This protein binds this small molecule.
Small molecule (SMILES): COc1cccc2[nH]c(C(=O)N[C@@H](CC(C)C)C(=O)N[C@@H](C[C@@H]3CCNC3=O)[C@H](O)CO)cc12

Sequence of chain 1.B:
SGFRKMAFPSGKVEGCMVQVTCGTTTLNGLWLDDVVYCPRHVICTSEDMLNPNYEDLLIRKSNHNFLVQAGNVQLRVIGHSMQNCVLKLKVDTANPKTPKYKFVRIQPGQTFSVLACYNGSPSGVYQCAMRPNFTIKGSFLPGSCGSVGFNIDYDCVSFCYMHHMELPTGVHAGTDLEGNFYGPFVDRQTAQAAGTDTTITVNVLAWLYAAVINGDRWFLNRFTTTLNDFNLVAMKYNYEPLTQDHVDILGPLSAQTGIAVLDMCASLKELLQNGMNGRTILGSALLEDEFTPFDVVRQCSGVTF

Binding-site contacts:
Ligand atom O35 contacts residue SER144 of chain 1.B at 3.3 Å (h-bond).
Ligand atom C34 contacts residue CYS145 of chain 1.B at 1.8 Å (hydrophobic).
Ligand atom C19 contacts residue ARG188 of chain 1.B at 3.7 Å.
Ligand atom C12 contacts residue GLN189 of chain 1.B at 3.6 Å.
Ligand atom C5 contacts residue PRO168 of chain 1.B at 3.4 Å (hydrophobic).
Ligand atom C6 contacts residue PRO168 of chain 1.B at 3.6 Å (hydrophobic).
Ligand atom C17 contacts residue GLN189 of chain 1.B at 3.6 Å.
Ligand atom C26 contacts residue CYS145 of chain 1.B at 3.2 Å (hydrophobic).
Ligand atom C10 contacts residue GLN189 of chain 1.B at 2.9 Å.
Ligand atom C32 contacts residue GLU166 of chain 1.B at 3.5 Å.
Ligand atom C9 contacts residue GLN189 of chain 1.B at 3.6 Å.
Ligand atom C24 contacts residue CYS145 of chain 1.B at 2.7 Å (hydrophobic).
Ligand atom N31 contacts residue PHE140 of chain 1.B at 3.5 Å (h-bond).
Ligand atom N31 contacts residue GLU166 of chain 1.B at 3.5 Å (salt-bridge).
Ligand atom O33 contacts residue HIS172 of chain 1.B at 3.4 Å.
Ligand atom C30 contacts residue PRO142 of chain 1.B at 3.6 Å (hydrophobic).
Ligand atom C32 contacts residue HIS163 of chain 1.B at 3.6 Å.
Ligand atom O33 contacts residue HIS163 of chain 1.B at 2.7 Å (h-bond).
Ligand atom C9 contacts residue GLU166 of chain 1.B at 3.3 Å.
Ligand atom O13 contacts residue GLU166 of chain 1.B at 2.7 Å (salt-bridge).
Ligand atom O37 contacts residue CYS145 of chain 1.B at 2.8 Å (h-bond).
Ligand atom O13 contacts residue MET165 of chain 1.B at 3.1 Å.
Ligand atom C12 contacts residue MET165 of chain 1.B at 3.6 Å (hydrophobic).
Ligand atom N23 contacts residue CYS145 of chain 1.B at 2.9 Å (h-bond).
Ligand atom C7 contacts residue GLU166 of chain 1.B at 3.2 Å.
Ligand atom C1 contacts residue GLN189 of chain 1.B at 3.6 Å.
Ligand atom N23 contacts residue HIS164 of chain 1.B at 2.9 Å (h-bond).
Ligand atom O33 contacts residue GLU166 of chain 1.B at 3.3 Å.
Ligand atom C15 contacts residue HIS164 of chain 1.B at 3.6 Å.
Ligand atom N8 contacts residue GLU166 of chain 1.B at 2.3 Å (salt-bridge).
Ligand atom O2 contacts residue THR190 of chain 1.B at 3.6 Å (h-bond).
Ligand atom O37 contacts residue HIS41 of chain 1.B at 3.0 Å (h-bond).
Ligand atom C36 contacts residue HIS41 of chain 1.B at 3.4 Å.
Ligand atom O35 contacts residue GLY143 of chain 1.B at 3.1 Å (h-bond).
Ligand atom O33 contacts residue PHE140 of chain 1.B at 3.4 Å.
Ligand atom C15 contacts residue MET165 of chain 1.B at 3.7 Å (hydrophobic).
Ligand atom N14 contacts residue GLN189 of chain 1.B at 2.8 Å (h-bond).
Ligand atom O2 contacts residue GLN189 of chain 1.B at 3.4 Å.
Ligand atom O35 contacts residue CYS145 of chain 1.B at 2.7 Å (h-bond).
Ligand atom C36 contacts residue CYS145 of chain 1.B at 2.5 Å (hydrophobic).

Sequence of chain 1.A:
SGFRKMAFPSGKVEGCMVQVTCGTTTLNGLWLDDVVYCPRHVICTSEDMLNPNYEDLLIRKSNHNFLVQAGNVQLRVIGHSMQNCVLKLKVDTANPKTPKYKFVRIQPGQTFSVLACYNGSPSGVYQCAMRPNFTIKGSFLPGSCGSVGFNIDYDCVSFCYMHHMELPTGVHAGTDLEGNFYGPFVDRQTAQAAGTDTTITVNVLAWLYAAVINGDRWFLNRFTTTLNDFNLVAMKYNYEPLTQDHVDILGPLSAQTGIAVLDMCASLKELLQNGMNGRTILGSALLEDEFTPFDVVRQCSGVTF